Binding-site contacts:
Ligand atom N6 contacts residue ALA6 of chain 1.A at 3.7 Å.
Ligand atom C3 contacts residue ILE50 of chain 1.A at 3.8 Å (hydrophobic).
Ligand atom S1 contacts residue MET20 of chain 1.A at 3.7 Å.
Ligand atom N6 contacts residue PHE31 of chain 1.A at 3.4 Å.
Ligand atom C2 contacts residue ILE50 of chain 1.A at 3.7 Å (hydrophobic).
Ligand atom N7 contacts residue NDP1 of chain 1.D at 3.6 Å.
Ligand atom C4 contacts residue MET20 of chain 1.A at 3.8 Å (hydrophobic).
Ligand atom C11 contacts residue ILE50 of chain 1.A at 3.9 Å (hydrophobic).
Ligand atom C14 contacts residue PHE31 of chain 1.A at 3.8 Å (hydrophobic).
Ligand atom N7 contacts residue ASP27 of chain 1.A at 2.9 Å (salt-bridge).
Ligand atom N2 contacts residue MET20 of chain 1.A at 3.3 Å (h-bond).
Ligand atom N5 contacts residue ILE94 of chain 1.A at 3.0 Å (h-bond).
Ligand atom C12 contacts residue ILE94 of chain 1.A at 3.9 Å (hydrophobic).
Ligand atom C13 contacts residue NDP1 of chain 1.D at 3.4 Å.
Ligand atom C3 contacts residue MET20 of chain 1.A at 3.8 Å (hydrophobic).
Ligand atom N5 contacts residue TYR100 of chain 1.A at 3.4 Å (h-bond).
Ligand atom N8 contacts residue ASP27 of chain 1.A at 3.1 Å (salt-bridge).
Ligand atom N1 contacts residue SER49 of chain 1.A at 3.8 Å.
Ligand atom N2 contacts residue ALA19 of chain 1.A at 3.4 Å.
Ligand atom C4 contacts residue ILE50 of chain 1.A at 3.9 Å (hydrophobic).
Ligand atom C9 contacts residue NDP1 of chain 1.D at 3.1 Å.
Ligand atom C9 contacts residue SER49 of chain 1.A at 3.0 Å.
Ligand atom C14 contacts residue ALA7 of chain 1.A at 3.9 Å (hydrophobic).
Ligand atom N8 contacts residue ALA7 of chain 1.A at 3.9 Å.
Ligand atom N6 contacts residue NDP1 of chain 1.D at 3.4 Å (h-bond).
Ligand atom C7 contacts residue ALA19 of chain 1.A at 3.5 Å (hydrophobic).
Ligand atom N3 contacts residue ALA19 of chain 1.A at 3.7 Å.
Ligand atom N5 contacts residue PHE31 of chain 1.A at 3.7 Å.
Ligand atom N5 contacts residue NDP1 of chain 1.D at 3.1 Å.
Ligand atom C14 contacts residue ASP27 of chain 1.A at 3.6 Å.
Ligand atom N5 contacts residue ILE5 of chain 1.A at 3.1 Å (h-bond).
Ligand atom C5 contacts residue SER49 of chain 1.A at 3.8 Å.
Ligand atom C13 contacts residue PHE31 of chain 1.A at 3.5 Å (hydrophobic).
Ligand atom C14 contacts residue NDP1 of chain 1.D at 3.7 Å.
Ligand atom C8 contacts residue MET20 of chain 1.A at 3.9 Å (hydrophobic).
Ligand atom N8 contacts residue ALA6 of chain 1.A at 3.8 Å.
Ligand atom C1 contacts residue PHE31 of chain 1.A at 3.9 Å (hydrophobic).
Ligand atom N7 contacts residue ALA7 of chain 1.A at 3.8 Å.
Ligand atom N6 contacts residue ILE5 of chain 1.A at 3.7 Å.
Ligand atom S2 contacts residue PHE31 of chain 1.A at 3.9 Å.

A small-molecule ligand and the protein it binds are described below.
Small molecule (SMILES): [H]/N=C(\N)N/C(=N\[H])SCc1cc(C)c(CS/C(=N/[H])N/C(N)=N/[H])cc1C

Sequence of chain 1.A:
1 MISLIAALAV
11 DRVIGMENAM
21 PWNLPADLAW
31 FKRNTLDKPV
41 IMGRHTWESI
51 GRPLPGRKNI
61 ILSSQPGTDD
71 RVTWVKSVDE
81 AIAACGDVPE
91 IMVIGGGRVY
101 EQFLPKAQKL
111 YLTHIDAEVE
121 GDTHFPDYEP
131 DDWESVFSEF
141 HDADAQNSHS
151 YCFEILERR